The protein below binds the small molecule below.
Small molecule (SMILES): CC(=O)N[C@@H]1[C@@H](O)[C@H](O)[C@@H](CO)O[C@H]1O

Binding-site contacts:
Ligand atom C3 contacts residue ASN12 of chain 1.A at 3.9 Å.
Ligand atom N2 contacts residue ASN12 of chain 1.A at 3.0 Å (h-bond).
Ligand atom C1 contacts residue ASN12 of chain 1.A at 1.5 Å.
Ligand atom C7 contacts residue ASN12 of chain 1.A at 3.1 Å.
Ligand atom C2 contacts residue ASN12 of chain 1.A at 2.5 Å.
Ligand atom O7 contacts residue ASN12 of chain 1.A at 2.9 Å (h-bond).
Ligand atom C8 contacts residue ASN12 of chain 1.A at 4.4 Å.
Ligand atom O5 contacts residue ASN12 of chain 1.A at 2.4 Å (h-bond).
Ligand atom C4 contacts residue ASN12 of chain 1.A at 4.3 Å.
Ligand atom C5 contacts residue ASN12 of chain 1.A at 3.7 Å.

Sequence of chain 1.A:
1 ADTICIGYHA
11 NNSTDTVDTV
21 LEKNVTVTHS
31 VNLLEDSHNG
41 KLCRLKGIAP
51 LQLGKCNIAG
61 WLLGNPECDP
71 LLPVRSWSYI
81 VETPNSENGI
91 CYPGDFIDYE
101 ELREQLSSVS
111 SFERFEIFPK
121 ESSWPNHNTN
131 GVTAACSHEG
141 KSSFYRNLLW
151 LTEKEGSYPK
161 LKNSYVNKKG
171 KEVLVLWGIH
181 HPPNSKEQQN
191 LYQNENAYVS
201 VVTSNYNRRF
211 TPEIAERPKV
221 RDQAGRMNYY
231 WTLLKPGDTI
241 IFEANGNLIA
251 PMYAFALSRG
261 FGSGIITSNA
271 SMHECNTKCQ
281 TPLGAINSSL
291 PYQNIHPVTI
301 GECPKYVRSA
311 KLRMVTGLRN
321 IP